A small-molecule ligand and the protein it binds are described below.
Small molecule (SMILES): CC(=O)N[C@@H]1[C@@H](O)[C@H](O)[C@@H](CO)O[C@H]1O

Binding-site contacts:
Ligand atom C2 contacts residue ASP465 of chain 1.A at 4.3 Å.
Ligand atom C5 contacts residue ASN489 of chain 1.A at 3.7 Å.
Ligand atom C1 contacts residue ASN489 of chain 1.A at 1.4 Å.
Ligand atom C7 contacts residue ASN489 of chain 1.A at 3.3 Å.
Ligand atom C7 contacts residue ASP514 of chain 1.A at 3.9 Å.
Ligand atom O5 contacts residue ASN489 of chain 1.A at 2.4 Å (h-bond).
Ligand atom C6 contacts residue SER467 of chain 1.A at 3.9 Å.
Ligand atom C1 contacts residue ASP514 of chain 1.A at 3.9 Å.
Ligand atom C8 contacts residue TYR512 of chain 1.A at 3.7 Å (hydrophobic).
Ligand atom C3 contacts residue ASP514 of chain 1.A at 4.1 Å.
Ligand atom C8 contacts residue CYS457 of chain 1.A at 3.6 Å (hydrophobic).
Ligand atom O7 contacts residue LYS454 of chain 1.A at 3.2 Å (salt-bridge).
Ligand atom N2 contacts residue ASP514 of chain 1.A at 3.0 Å (salt-bridge).
Ligand atom C3 contacts residue ASN489 of chain 1.A at 3.7 Å.
Ligand atom C8 contacts residue LYS454 of chain 1.A at 4.0 Å.
Ligand atom O5 contacts residue ASP465 of chain 1.A at 4.0 Å.
Ligand atom C5 contacts residue SER491 of chain 1.A at 4.0 Å.
Ligand atom C2 contacts residue ASP514 of chain 1.A at 3.9 Å.
Ligand atom C8 contacts residue ASN489 of chain 1.A at 4.3 Å.
Ligand atom O6 contacts residue SER467 of chain 1.A at 3.2 Å (h-bond).
Ligand atom N2 contacts residue ASN489 of chain 1.A at 2.7 Å (h-bond).
Ligand atom C7 contacts residue LYS454 of chain 1.A at 4.0 Å.
Ligand atom C5 contacts residue SER467 of chain 1.A at 4.1 Å.
Ligand atom O6 contacts residue LEU468 of chain 1.A at 3.4 Å.
Ligand atom O7 contacts residue ASN489 of chain 1.A at 3.7 Å.
Ligand atom O3 contacts residue LYS454 of chain 1.A at 3.9 Å.
Ligand atom O5 contacts residue SER467 of chain 1.A at 3.1 Å (h-bond).
Ligand atom O5 contacts residue SER491 of chain 1.A at 4.0 Å.
Ligand atom O6 contacts residue SER404 of chain 1.A at 3.8 Å.
Ligand atom C6 contacts residue LEU468 of chain 1.A at 3.8 Å (hydrophobic).
Ligand atom C1 contacts residue SER491 of chain 1.A at 4.0 Å.
Ligand atom C8 contacts residue ASP514 of chain 1.A at 3.8 Å.
Ligand atom C6 contacts residue SER491 of chain 1.A at 4.5 Å.
Ligand atom C1 contacts residue SER467 of chain 1.A at 4.0 Å.
Ligand atom C2 contacts residue ASN489 of chain 1.A at 2.4 Å.
Ligand atom C1 contacts residue ASP465 of chain 1.A at 3.9 Å.
Ligand atom C4 contacts residue ASN489 of chain 1.A at 4.2 Å.
Ligand atom O7 contacts residue ILE453 of chain 1.A at 3.9 Å.

Sequence of chain 1.A:
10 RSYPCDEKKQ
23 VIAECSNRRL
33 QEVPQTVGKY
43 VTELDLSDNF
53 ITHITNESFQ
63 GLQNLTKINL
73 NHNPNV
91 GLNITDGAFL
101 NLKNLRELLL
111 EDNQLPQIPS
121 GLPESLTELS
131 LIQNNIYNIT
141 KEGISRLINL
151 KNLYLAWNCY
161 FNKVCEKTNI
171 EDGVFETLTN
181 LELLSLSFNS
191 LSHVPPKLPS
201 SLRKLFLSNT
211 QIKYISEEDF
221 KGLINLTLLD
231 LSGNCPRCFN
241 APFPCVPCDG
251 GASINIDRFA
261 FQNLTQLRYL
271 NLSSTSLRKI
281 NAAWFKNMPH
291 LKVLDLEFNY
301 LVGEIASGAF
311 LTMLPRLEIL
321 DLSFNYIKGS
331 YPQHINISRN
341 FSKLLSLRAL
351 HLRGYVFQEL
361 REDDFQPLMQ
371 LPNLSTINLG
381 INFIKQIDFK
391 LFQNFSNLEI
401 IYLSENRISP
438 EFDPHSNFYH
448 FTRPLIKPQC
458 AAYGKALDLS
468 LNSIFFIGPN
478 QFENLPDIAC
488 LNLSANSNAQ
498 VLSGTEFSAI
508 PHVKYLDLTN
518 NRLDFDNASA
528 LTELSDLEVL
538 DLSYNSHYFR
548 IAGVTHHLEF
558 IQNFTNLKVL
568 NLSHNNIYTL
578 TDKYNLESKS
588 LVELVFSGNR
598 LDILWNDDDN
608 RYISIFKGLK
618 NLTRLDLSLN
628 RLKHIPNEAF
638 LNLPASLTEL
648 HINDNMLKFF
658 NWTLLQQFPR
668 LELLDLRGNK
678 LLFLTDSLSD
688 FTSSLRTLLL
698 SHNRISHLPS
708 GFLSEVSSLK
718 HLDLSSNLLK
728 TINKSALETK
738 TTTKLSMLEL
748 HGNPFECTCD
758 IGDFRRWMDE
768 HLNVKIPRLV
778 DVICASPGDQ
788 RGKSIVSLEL